Sequence of chain 3.B:
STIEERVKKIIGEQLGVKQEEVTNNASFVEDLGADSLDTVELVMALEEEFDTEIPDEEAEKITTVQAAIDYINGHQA

The protein below binds the small molecule below.
Small molecule (SMILES): N[C@H](CO)COP(=O)(O)O

Binding-site contacts:
Ligand atom O4P contacts residue SER36 of chain 3.B at 2.5 Å (h-bond).
Ligand atom O3P contacts residue SER36 of chain 3.B at 2.5 Å (h-bond).
Ligand atom P contacts residue SER36 of chain 3.B at 1.6 Å.
Ligand atom O1P contacts residue SER36 of chain 3.B at 2.5 Å (h-bond).